Sequence of chain 1.A:
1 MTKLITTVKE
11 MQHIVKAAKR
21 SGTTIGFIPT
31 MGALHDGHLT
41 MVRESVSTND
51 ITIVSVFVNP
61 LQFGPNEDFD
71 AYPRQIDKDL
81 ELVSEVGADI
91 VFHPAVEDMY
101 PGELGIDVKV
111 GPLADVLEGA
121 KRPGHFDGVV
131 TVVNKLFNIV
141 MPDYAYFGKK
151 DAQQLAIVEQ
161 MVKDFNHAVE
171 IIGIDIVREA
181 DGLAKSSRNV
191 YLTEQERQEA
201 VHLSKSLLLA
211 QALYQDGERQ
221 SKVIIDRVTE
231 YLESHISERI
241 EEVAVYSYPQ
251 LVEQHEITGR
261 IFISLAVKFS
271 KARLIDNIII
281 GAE

A protein and the small-molecule ligand that binds it are described below.
Small molecule (SMILES): CC(C)(CO)[C@@H](O)C(=O)O[P](=O)(O)OC[C@H]1O[C@@H](n2cnc3c(N)ncnc32)[C@H](O)[C@@H]1O

Binding-site contacts:
Ligand atom C14 contacts residue THR30 of chain 1.A at 3.5 Å.
Ligand atom C6 contacts residue LYS185 of chain 1.A at 3.6 Å.
Ligand atom O3' contacts residue GLY148 of chain 1.A at 3.1 Å (h-bond).
Ligand atom C2 contacts residue ILE174 of chain 1.A at 3.7 Å (hydrophobic).
Ligand atom C2' contacts residue ASP151 of chain 1.A at 3.1 Å.
Ligand atom O4' contacts residue MET41 of chain 1.A at 3.2 Å.
Ligand atom O12 contacts residue MET31 of chain 1.A at 3.5 Å.
Ligand atom C2 contacts residue ASP175 of chain 1.A at 3.5 Å.
Ligand atom O5' contacts residue HIS38 of chain 1.A at 3.5 Å (h-bond).
Ligand atom C8 contacts residue HIS35 of chain 1.A at 3.7 Å.
Ligand atom O11 contacts residue GLN154 of chain 1.A at 3.1 Å (h-bond).
Ligand atom O4' contacts residue HIS38 of chain 1.A at 3.2 Å.
Ligand atom O2P contacts residue HIS38 of chain 1.A at 3.4 Å (h-bond).
Ligand atom O2' contacts residue GLY148 of chain 1.A at 3.0 Å (h-bond).
Ligand atom N1 contacts residue VAL177 of chain 1.A at 2.8 Å (h-bond).
Ligand atom C16 contacts residue VAL132 of chain 1.A at 3.6 Å (hydrophobic).
Ligand atom C14 contacts residue PRO29 of chain 1.A at 3.5 Å (hydrophobic).
Ligand atom C4' contacts residue MET41 of chain 1.A at 3.6 Å (hydrophobic).
Ligand atom N7 contacts residue HIS35 of chain 1.A at 3.2 Å (h-bond).
Ligand atom O3' contacts residue PHE147 of chain 1.A at 3.4 Å.
Ligand atom O2P contacts residue MET31 of chain 1.A at 2.9 Å (h-bond).
Ligand atom C5' contacts residue HIS38 of chain 1.A at 3.7 Å.
Ligand atom N1 contacts residue ILE176 of chain 1.A at 3.5 Å.
Ligand atom N6 contacts residue LYS185 of chain 1.A at 2.7 Å (salt-bridge).
Ligand atom N6 contacts residue VAL177 of chain 1.A at 2.9 Å (h-bond).
Ligand atom O2' contacts residue ASP151 of chain 1.A at 2.8 Å (salt-bridge).
Ligand atom O3' contacts residue GLN154 of chain 1.A at 3.7 Å.
Ligand atom N3 contacts residue GLY148 of chain 1.A at 3.5 Å.
Ligand atom O14 contacts residue VAL132 of chain 1.A at 3.5 Å.
Ligand atom C2 contacts residue VAL177 of chain 1.A at 3.6 Å (hydrophobic).
Ligand atom C6 contacts residue VAL177 of chain 1.A at 3.7 Å (hydrophobic).
Ligand atom N7 contacts residue LYS185 of chain 1.A at 3.2 Å (salt-bridge).
Ligand atom O14 contacts residue GLN62 of chain 1.A at 2.6 Å (h-bond).
Ligand atom C5' contacts residue PRO29 of chain 1.A at 3.4 Å (hydrophobic).
Ligand atom C1' contacts residue MET41 of chain 1.A at 3.7 Å (hydrophobic).
Ligand atom O13 contacts residue GLN62 of chain 1.A at 2.9 Å (h-bond).
Ligand atom C5 contacts residue LYS185 of chain 1.A at 3.7 Å.
Ligand atom C16 contacts residue GLN62 of chain 1.A at 3.4 Å.
Ligand atom C12 contacts residue GLN62 of chain 1.A at 3.4 Å.
Ligand atom O13 contacts residue GLN154 of chain 1.A at 2.6 Å (h-bond).